A protein and the small-molecule ligand that binds it are described below.
Small molecule (SMILES): NC1=N[C@@]2(CO1)c1cc(NC(=O)c3ccc(Cl)cn3)ccc1Oc1cnc(C3=CCCOC3)cc12

Sequence of chain 1.A:
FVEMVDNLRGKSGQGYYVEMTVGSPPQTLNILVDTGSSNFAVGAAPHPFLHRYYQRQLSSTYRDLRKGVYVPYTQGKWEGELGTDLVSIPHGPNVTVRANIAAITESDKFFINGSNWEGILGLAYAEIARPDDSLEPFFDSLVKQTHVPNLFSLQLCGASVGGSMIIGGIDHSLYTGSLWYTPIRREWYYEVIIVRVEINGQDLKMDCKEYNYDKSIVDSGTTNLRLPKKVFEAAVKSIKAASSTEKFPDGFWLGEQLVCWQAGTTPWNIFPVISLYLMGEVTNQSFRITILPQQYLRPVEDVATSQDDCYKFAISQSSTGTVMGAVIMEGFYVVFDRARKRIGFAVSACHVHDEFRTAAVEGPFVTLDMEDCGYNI

Binding-site contacts:
Ligand atom C21 contacts residue GLY249 of chain 1.A at 3.6 Å.
Ligand atom C22 contacts residue GLY32 of chain 1.A at 3.6 Å.
Ligand atom C25 contacts residue GLY30 of chain 1.A at 3.6 Å.
Ligand atom C24 contacts residue GLN31 of chain 1.A at 3.7 Å.
Ligand atom C24 contacts residue THR251 of chain 1.A at 3.2 Å.
Ligand atom C13 contacts residue GLN92 of chain 1.A at 3.7 Å.
Ligand atom C22 contacts residue GLY249 of chain 1.A at 3.5 Å.
Ligand atom C23 contacts residue THR251 of chain 1.A at 3.5 Å.
Ligand atom N1 contacts residue TYR90 of chain 1.A at 3.7 Å.
Ligand atom C17 contacts residue ARG147 of chain 1.A at 3.5 Å.
Ligand atom N3 contacts residue ASP51 of chain 1.A at 2.7 Å (salt-bridge).
Ligand atom C22 contacts residue SER248 of chain 1.A at 3.4 Å.
Ligand atom C10 contacts residue TYR90 of chain 1.A at 3.4 Å (hydrophobic).
Ligand atom C1 contacts residue LEU49 of chain 1.A at 3.7 Å (hydrophobic).
Ligand atom CL1 contacts residue THR251 of chain 1.A at 3.5 Å.
Ligand atom C25 contacts residue GLN31 of chain 1.A at 3.7 Å.
Ligand atom N4 contacts residue ASP247 of chain 1.A at 2.8 Å (salt-bridge).
Ligand atom CL1 contacts residue ALA354 of chain 1.A at 3.6 Å.
Ligand atom C1 contacts residue GLY249 of chain 1.A at 3.5 Å.
Ligand atom N2 contacts residue LEU49 of chain 1.A at 3.8 Å.
Ligand atom C20 contacts residue GLY249 of chain 1.A at 3.7 Å.
Ligand atom N2 contacts residue GLY249 of chain 1.A at 2.9 Å (h-bond).
Ligand atom C23 contacts residue GLY32 of chain 1.A at 3.4 Å.
Ligand atom C24 contacts residue GLY32 of chain 1.A at 3.3 Å.
Ligand atom O1 contacts residue PHE127 of chain 1.A at 3.5 Å.
Ligand atom C24 contacts residue GLY30 of chain 1.A at 3.6 Å.
Ligand atom N5 contacts residue GLY249 of chain 1.A at 3.0 Å (h-bond).
Ligand atom C7 contacts residue TYR90 of chain 1.A at 3.6 Å (hydrophobic).
Ligand atom C6 contacts residue GLY249 of chain 1.A at 3.3 Å.
Ligand atom C4 contacts residue ILE137 of chain 1.A at 3.7 Å (hydrophobic).
Ligand atom O3 contacts residue ARG147 of chain 1.A at 3.2 Å (salt-bridge).
Ligand atom C2 contacts residue LEU49 of chain 1.A at 3.6 Å (hydrophobic).
Ligand atom O1 contacts residue ILE137 of chain 1.A at 3.7 Å.
Ligand atom C14 contacts residue ASP51 of chain 1.A at 3.5 Å.
Ligand atom C8 contacts residue TYR90 of chain 1.A at 3.8 Å (hydrophobic).
Ligand atom O4 contacts residue ILE129 of chain 1.A at 3.6 Å.
Ligand atom C16 contacts residue VAL88 of chain 1.A at 3.7 Å (hydrophobic).
Ligand atom N4 contacts residue ASP51 of chain 1.A at 2.8 Å (salt-bridge).
Ligand atom C17 contacts residue ILE145 of chain 1.A at 3.3 Å (hydrophobic).
Ligand atom O1 contacts residue TYR90 of chain 1.A at 3.2 Å.